Sequence of chain 3.E:
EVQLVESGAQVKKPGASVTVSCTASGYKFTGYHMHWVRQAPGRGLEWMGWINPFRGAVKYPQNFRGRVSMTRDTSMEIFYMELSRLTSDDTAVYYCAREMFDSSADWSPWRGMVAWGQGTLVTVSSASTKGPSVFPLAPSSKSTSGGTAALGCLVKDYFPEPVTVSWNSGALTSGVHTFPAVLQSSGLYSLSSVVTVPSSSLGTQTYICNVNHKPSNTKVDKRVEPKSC

This protein binds this small molecule.
Small molecule (SMILES): CC(=O)N[C@H]1[C@H](O[C@H]2[C@H](O)[C@@H](NC(C)=O)CO[C@@H]2CO)O[C@H](CO)[C@@H](O[C@@H]2O[C@H](CO[C@H]3O[C@H](CO)[C@@H](O)[C@H](O)[C@@H]3O[C@@H]3O[C@H](CO)[C@@H](O)[C@H](O)[C@H]3NC(C)=O)[C@@H](O)[C@H](O[C@H]3O[C@H](CO)[C@@H](O)[C@H](O)[C@@H]3O[C@@H]3O[C@H](CO)[C@@H](O)[C@H](O)[C@H]3NC(C)=O)[C@@H]2O)[C@@H]1O

Sequence of chain 2.B:
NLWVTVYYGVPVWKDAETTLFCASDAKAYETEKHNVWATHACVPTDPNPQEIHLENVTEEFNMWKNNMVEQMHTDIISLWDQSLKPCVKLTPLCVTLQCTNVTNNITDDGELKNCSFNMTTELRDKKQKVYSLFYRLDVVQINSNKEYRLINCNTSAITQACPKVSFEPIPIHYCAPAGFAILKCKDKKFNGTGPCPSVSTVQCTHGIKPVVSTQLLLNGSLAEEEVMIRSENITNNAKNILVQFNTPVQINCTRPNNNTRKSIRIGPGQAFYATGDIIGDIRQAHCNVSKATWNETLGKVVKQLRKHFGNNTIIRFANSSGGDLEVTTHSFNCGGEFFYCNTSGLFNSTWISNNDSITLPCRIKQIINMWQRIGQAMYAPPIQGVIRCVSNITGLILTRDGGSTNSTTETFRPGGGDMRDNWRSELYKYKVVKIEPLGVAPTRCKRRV

Sequence of chain 2.D:
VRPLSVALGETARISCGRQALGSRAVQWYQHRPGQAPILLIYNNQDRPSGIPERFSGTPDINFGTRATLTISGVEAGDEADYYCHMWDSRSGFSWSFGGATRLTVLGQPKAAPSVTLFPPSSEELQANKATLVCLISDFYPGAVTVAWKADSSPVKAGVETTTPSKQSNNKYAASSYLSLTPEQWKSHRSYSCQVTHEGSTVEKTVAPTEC

Binding-site contacts:
Ligand atom C8 contacts residue ILE292 of chain 2.B at 3.7 Å (hydrophobic).
Ligand atom O7 contacts residue GLN118 of chain 3.E at 2.8 Å (h-bond).
Ligand atom O6 contacts residue GLN3 of chain 3.E at 4.2 Å.
Ligand atom C6 contacts residue ASN271 of chain 2.B at 4.5 Å.
Ligand atom C4 contacts residue ASN271 of chain 2.B at 4.3 Å.
Ligand atom C7 contacts residue GLY409 of chain 2.B at 4.0 Å.
Ligand atom O5 contacts residue ASN271 of chain 2.B at 2.3 Å (h-bond).
Ligand atom C5 contacts residue ASN271 of chain 2.B at 3.5 Å.
Ligand atom C5 contacts residue GLY66 of chain 2.D at 4.4 Å.
Ligand atom C5 contacts residue ILE292 of chain 2.B at 4.3 Å (hydrophobic).
Ligand atom O6 contacts residue ASN64 of chain 2.D at 4.4 Å.
Ligand atom C6 contacts residue ILE292 of chain 2.B at 4.4 Å (hydrophobic).
Ligand atom O6 contacts residue THR67 of chain 2.D at 3.0 Å (h-bond).
Ligand atom C8 contacts residue GLN118 of chain 3.E at 4.2 Å.
Ligand atom O4 contacts residue ARG68 of chain 2.D at 3.9 Å.
Ligand atom N2 contacts residue ASN271 of chain 2.B at 2.9 Å (h-bond).
Ligand atom C8 contacts residue GLN408 of chain 2.B at 3.5 Å.
Ligand atom O7 contacts residue ASN271 of chain 2.B at 3.4 Å (h-bond).
Ligand atom O4 contacts residue GLY66 of chain 2.D at 4.3 Å.
Ligand atom C8 contacts residue ASN271 of chain 2.B at 3.8 Å.
Ligand atom C6 contacts residue ARG68 of chain 2.D at 4.3 Å.
Ligand atom N2 contacts residue GLY409 of chain 2.B at 4.4 Å.
Ligand atom O6 contacts residue GLY66 of chain 2.D at 3.1 Å.
Ligand atom C7 contacts residue ASN271 of chain 2.B at 3.1 Å.
Ligand atom C2 contacts residue ASN271 of chain 2.B at 2.6 Å.
Ligand atom C8 contacts residue THR67 of chain 2.D at 4.1 Å.
Ligand atom C6 contacts residue GLY66 of chain 2.D at 3.3 Å.
Ligand atom C1 contacts residue ILE292 of chain 2.B at 3.9 Å (hydrophobic).
Ligand atom C6 contacts residue THR67 of chain 2.D at 3.3 Å.
Ligand atom C6 contacts residue GLN3 of chain 3.E at 4.4 Å.
Ligand atom C7 contacts residue GLN118 of chain 3.E at 3.7 Å.
Ligand atom C8 contacts residue GLY409 of chain 2.B at 3.5 Å.
Ligand atom C1 contacts residue ASN271 of chain 2.B at 1.4 Å.
Ligand atom C3 contacts residue ASN271 of chain 2.B at 3.8 Å.
Ligand atom O5 contacts residue ILE292 of chain 2.B at 4.1 Å.